Binding-site contacts:
Ligand atom OP1 contacts residue ALA138 of chain 2.B at 3.6 Å.
Ligand atom C5 contacts residue TYR80 of chain 2.B at 3.2 Å (hydrophobic).
Ligand atom N1 contacts residue ILE122 of chain 2.B at 3.2 Å (h-bond).
Ligand atom N6 contacts residue LEU84 of chain 2.B at 3.2 Å (h-bond).
Ligand atom N1 contacts residue GLY121 of chain 2.B at 3.3 Å.
Ligand atom O3' contacts residue ASP110 of chain 2.B at 2.6 Å (salt-bridge).
Ligand atom C2 contacts residue TYR80 of chain 2.B at 3.3 Å (hydrophobic).
Ligand atom OP2 contacts residue TYR80 of chain 2.B at 2.7 Å (h-bond).
Ligand atom O3' contacts residue MG1 of chain 2.H at 2.0 Å.
Ligand atom N6 contacts residue HIS116 of chain 2.B at 3.5 Å.
Ligand atom C5' contacts residue ARG141 of chain 2.B at 3.1 Å.
Ligand atom C4' contacts residue SER140 of chain 2.B at 3.0 Å.
Ligand atom C3' contacts residue MG1 of chain 2.H at 3.4 Å.
Ligand atom N3 contacts residue GLN112 of chain 2.B at 2.8 Å (h-bond).
Ligand atom N7 contacts residue GLY83 of chain 2.B at 2.9 Å (h-bond).
Ligand atom N6 contacts residue LEU85 of chain 2.B at 3.1 Å (h-bond).
Ligand atom N6 contacts residue GLY83 of chain 2.B at 2.9 Å.
Ligand atom O3' contacts residue SER140 of chain 2.B at 3.3 Å (h-bond).
Ligand atom C2 contacts residue ILE122 of chain 2.B at 3.5 Å (hydrophobic).
Ligand atom C3' contacts residue SER140 of chain 2.B at 3.2 Å.
Ligand atom N3 contacts residue TYR80 of chain 2.B at 3.6 Å.
Ligand atom C5' contacts residue SER140 of chain 2.B at 3.0 Å.
Ligand atom C6 contacts residue TYR80 of chain 2.B at 3.3 Å (hydrophobic).
Ligand atom C5 contacts residue LEU85 of chain 2.B at 3.6 Å (hydrophobic).
Ligand atom C4 contacts residue TYR80 of chain 2.B at 3.5 Å (hydrophobic).
Ligand atom O4' contacts residue GLN112 of chain 2.B at 3.4 Å (h-bond).
Ligand atom O5' contacts residue TYR80 of chain 2.B at 3.6 Å.
Ligand atom C2 contacts residue GLN112 of chain 2.B at 3.2 Å.
Ligand atom OP1 contacts residue ARG141 of chain 2.B at 3.5 Å (salt-bridge).
Ligand atom C6 contacts residue LEU85 of chain 2.B at 3.6 Å (hydrophobic).
Ligand atom C5' contacts residue ASP110 of chain 2.B at 3.4 Å.
Ligand atom OP2 contacts residue SER140 of chain 2.B at 3.0 Å (h-bond).
Ligand atom O4' contacts residue LEU142 of chain 2.B at 3.3 Å.
Ligand atom C8 contacts residue TYR80 of chain 2.B at 3.5 Å (hydrophobic).
Ligand atom OP1 contacts residue LYS139 of chain 2.B at 2.8 Å (salt-bridge).
Ligand atom OP1 contacts residue ARG211 of chain 1.B at 2.8 Å (salt-bridge).
Ligand atom N7 contacts residue TYR80 of chain 2.B at 3.5 Å (h-bond).
Ligand atom C3' contacts residue ASP110 of chain 2.B at 3.4 Å.
Ligand atom N1 contacts residue TYR80 of chain 2.B at 3.2 Å.
Ligand atom C8 contacts residue TYR80 of chain 2.B at 3.6 Å (hydrophobic).

Sequence of chain 1.B:
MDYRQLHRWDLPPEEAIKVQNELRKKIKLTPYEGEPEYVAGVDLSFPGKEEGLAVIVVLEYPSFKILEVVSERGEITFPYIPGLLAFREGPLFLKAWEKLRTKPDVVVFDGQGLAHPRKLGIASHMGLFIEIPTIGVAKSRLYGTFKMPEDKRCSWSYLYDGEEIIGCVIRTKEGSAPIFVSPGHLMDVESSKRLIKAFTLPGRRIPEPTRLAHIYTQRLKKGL

The protein below binds the small molecule below.
Small molecule (SMILES): Nc1ccn([C@H]2C[C@H](O[P](=O)(O)OC[C@H]3O[C@@H](n4cnc5c(=O)nc(N)[nH]c54)C[C@@H]3O[P](=O)(O)OC[C@H]3O[C@@H](n4cnc5c(N)ncnc54)C[C@@H]3O[P](=O)(O)OC[C@H]3O[C@@H](n4ccc(N)nc4=O)C[C@@H]3O[P](=O)(O)OC[C@H]3O[C@@H](n4cnc5c(N)ncnc54)C[C@@H]3O[P](=O)(O)OC[C@H]3O[C@@H](n4cnc5c(=O)nc(N)[nH]c54)C[C@@H]3O)[C@@H](CO)O2)c(=O)n1

Sequence of chain 2.B:
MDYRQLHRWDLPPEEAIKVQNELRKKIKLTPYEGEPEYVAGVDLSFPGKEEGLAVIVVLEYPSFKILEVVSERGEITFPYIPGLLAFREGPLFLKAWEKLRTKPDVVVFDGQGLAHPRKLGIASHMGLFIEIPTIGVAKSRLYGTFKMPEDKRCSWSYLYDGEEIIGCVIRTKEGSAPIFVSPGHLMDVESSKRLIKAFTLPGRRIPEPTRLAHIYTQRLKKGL